Sequence of chain 2.F:
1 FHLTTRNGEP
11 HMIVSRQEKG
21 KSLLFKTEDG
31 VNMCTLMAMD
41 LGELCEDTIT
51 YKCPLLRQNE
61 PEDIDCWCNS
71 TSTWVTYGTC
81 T

This small molecule binds to this protein.
Small molecule (SMILES): OC[C@H]1O[C@@H](O)[C@@H](O)[C@@H](O)[C@@H]1O

Binding-site contacts:
Ligand atom O6 contacts residue NAG1 of chain 2.Z at 4.5 Å.
Ligand atom C3 contacts residue BMA1 of chain 2.BA at 2.5 Å.
Ligand atom C1 contacts residue NAG1 of chain 2.Z at 1.7 Å.
Ligand atom O5 contacts residue NAG1 of chain 2.Z at 2.5 Å (h-bond).
Ligand atom O2 contacts residue BMA1 of chain 2.BA at 3.0 Å (h-bond).
Ligand atom C2 contacts residue NAG1 of chain 2.Z at 2.9 Å.
Ligand atom O2 contacts residue HIS2 of chain 2.F at 3.4 Å (h-bond).
Ligand atom C2 contacts residue BMA1 of chain 2.BA at 3.2 Å.
Ligand atom C2 contacts residue HIS2 of chain 2.F at 4.5 Å.
Ligand atom C3 contacts residue NAG1 of chain 2.Z at 4.1 Å.
Ligand atom O2 contacts residue NAG1 of chain 2.Z at 3.4 Å (h-bond).
Ligand atom O3 contacts residue BMA1 of chain 2.BA at 1.1 Å.
Ligand atom O4 contacts residue BMA1 of chain 2.BA at 4.0 Å.
Ligand atom C4 contacts residue BMA1 of chain 2.BA at 3.6 Å.
Ligand atom C5 contacts residue NAG1 of chain 2.Z at 3.8 Å.